Sequence of chain 1.C:
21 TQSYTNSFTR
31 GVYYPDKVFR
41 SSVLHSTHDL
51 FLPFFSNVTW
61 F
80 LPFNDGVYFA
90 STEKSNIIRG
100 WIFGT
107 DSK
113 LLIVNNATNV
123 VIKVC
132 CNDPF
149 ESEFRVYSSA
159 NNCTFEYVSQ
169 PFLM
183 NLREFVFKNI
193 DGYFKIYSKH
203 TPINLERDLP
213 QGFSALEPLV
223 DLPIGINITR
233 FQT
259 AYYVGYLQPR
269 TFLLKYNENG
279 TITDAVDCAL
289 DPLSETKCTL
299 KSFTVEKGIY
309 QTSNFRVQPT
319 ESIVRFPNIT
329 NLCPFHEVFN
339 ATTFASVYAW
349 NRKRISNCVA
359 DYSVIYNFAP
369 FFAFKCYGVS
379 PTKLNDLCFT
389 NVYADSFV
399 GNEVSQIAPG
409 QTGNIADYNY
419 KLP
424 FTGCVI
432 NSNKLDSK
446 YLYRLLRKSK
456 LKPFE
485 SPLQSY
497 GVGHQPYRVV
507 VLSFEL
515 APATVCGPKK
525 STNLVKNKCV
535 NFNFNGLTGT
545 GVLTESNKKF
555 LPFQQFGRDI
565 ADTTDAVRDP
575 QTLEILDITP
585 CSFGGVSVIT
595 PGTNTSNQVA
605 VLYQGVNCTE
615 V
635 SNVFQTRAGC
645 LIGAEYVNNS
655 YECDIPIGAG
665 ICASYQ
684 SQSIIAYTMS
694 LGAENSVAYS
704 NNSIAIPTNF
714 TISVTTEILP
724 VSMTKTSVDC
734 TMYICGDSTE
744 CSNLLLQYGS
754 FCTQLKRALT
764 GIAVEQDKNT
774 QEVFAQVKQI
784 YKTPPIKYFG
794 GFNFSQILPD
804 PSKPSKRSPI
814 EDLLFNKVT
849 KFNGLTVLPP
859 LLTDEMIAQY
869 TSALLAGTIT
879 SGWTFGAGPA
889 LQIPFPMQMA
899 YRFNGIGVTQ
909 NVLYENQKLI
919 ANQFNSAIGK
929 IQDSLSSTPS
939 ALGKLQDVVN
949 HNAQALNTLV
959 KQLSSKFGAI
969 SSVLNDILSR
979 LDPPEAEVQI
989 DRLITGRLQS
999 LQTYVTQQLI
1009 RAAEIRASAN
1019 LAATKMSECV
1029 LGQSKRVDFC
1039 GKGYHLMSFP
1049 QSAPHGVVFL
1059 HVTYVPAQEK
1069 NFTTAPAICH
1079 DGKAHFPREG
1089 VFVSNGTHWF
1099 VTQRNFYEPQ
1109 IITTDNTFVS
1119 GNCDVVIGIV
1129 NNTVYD

Binding-site contacts:
Ligand atom C4 contacts residue ASN1093 of chain 1.C at 4.2 Å.
Ligand atom O4 contacts residue HIS1096 of chain 1.C at 4.2 Å.
Ligand atom C1 contacts residue ASN1093 of chain 1.C at 1.4 Å.
Ligand atom C7 contacts residue ASN1093 of chain 1.C at 3.2 Å.
Ligand atom O5 contacts residue HIS1096 of chain 1.C at 4.1 Å.
Ligand atom C5 contacts residue ASN1093 of chain 1.C at 3.7 Å.
Ligand atom N2 contacts residue ASN1093 of chain 1.C at 2.9 Å (h-bond).
Ligand atom C6 contacts residue PHE1098 of chain 1.C at 3.8 Å (hydrophobic).
Ligand atom O5 contacts residue ASN1093 of chain 1.C at 2.4 Å (h-bond).
Ligand atom C3 contacts residue ASN1093 of chain 1.C at 3.8 Å.
Ligand atom O6 contacts residue HIS1096 of chain 1.C at 4.0 Å.
Ligand atom O7 contacts residue ASN1093 of chain 1.C at 3.1 Å (h-bond).
Ligand atom C6 contacts residue HIS1096 of chain 1.C at 3.5 Å.
Ligand atom O5 contacts residue PHE1098 of chain 1.C at 4.0 Å.
Ligand atom O5 contacts residue THR1095 of chain 1.C at 4.2 Å.
Ligand atom C5 contacts residue THR1095 of chain 1.C at 4.0 Å.
Ligand atom C1 contacts residue THR1095 of chain 1.C at 3.9 Å.
Ligand atom C8 contacts residue ASN1093 of chain 1.C at 4.2 Å.
Ligand atom C5 contacts residue HIS1096 of chain 1.C at 3.4 Å.
Ligand atom C2 contacts residue ASN1093 of chain 1.C at 2.4 Å.

This protein binds this small molecule.
Small molecule (SMILES): CC(=O)N[C@@H]1[C@@H](O)[C@H](O)[C@@H](CO)O[C@H]1O